Binding-site contacts:
Ligand atom C8 contacts residue ASN253 of chain 1.I at 3.4 Å.
Ligand atom O7 contacts residue ASN253 of chain 1.I at 4.3 Å.
Ligand atom C8 contacts residue ASN437 of chain 1.I at 4.4 Å.
Ligand atom C1 contacts residue ASN437 of chain 1.I at 1.4 Å.
Ligand atom N2 contacts residue ASN437 of chain 1.I at 2.8 Å (h-bond).
Ligand atom C7 contacts residue ASN253 of chain 1.I at 4.0 Å.
Ligand atom C7 contacts residue ASN437 of chain 1.I at 3.2 Å.
Ligand atom O6 contacts residue PRO282 of chain 1.I at 4.0 Å.
Ligand atom O5 contacts residue ASN437 of chain 1.I at 2.4 Å (h-bond).
Ligand atom O7 contacts residue ASN437 of chain 1.I at 3.2 Å (h-bond).
Ligand atom O5 contacts residue PRO282 of chain 1.I at 4.2 Å.
Ligand atom C4 contacts residue ASN437 of chain 1.I at 4.2 Å.
Ligand atom C3 contacts residue ASN437 of chain 1.I at 3.8 Å.
Ligand atom C5 contacts residue ASN437 of chain 1.I at 3.7 Å.
Ligand atom N2 contacts residue ASN253 of chain 1.I at 4.4 Å.
Ligand atom C2 contacts residue ASN437 of chain 1.I at 2.4 Å.
Ligand atom C7 contacts residue GLY254 of chain 1.I at 4.5 Å.
Ligand atom O7 contacts residue GLY254 of chain 1.I at 3.6 Å (h-bond).

Sequence of chain 1.I:
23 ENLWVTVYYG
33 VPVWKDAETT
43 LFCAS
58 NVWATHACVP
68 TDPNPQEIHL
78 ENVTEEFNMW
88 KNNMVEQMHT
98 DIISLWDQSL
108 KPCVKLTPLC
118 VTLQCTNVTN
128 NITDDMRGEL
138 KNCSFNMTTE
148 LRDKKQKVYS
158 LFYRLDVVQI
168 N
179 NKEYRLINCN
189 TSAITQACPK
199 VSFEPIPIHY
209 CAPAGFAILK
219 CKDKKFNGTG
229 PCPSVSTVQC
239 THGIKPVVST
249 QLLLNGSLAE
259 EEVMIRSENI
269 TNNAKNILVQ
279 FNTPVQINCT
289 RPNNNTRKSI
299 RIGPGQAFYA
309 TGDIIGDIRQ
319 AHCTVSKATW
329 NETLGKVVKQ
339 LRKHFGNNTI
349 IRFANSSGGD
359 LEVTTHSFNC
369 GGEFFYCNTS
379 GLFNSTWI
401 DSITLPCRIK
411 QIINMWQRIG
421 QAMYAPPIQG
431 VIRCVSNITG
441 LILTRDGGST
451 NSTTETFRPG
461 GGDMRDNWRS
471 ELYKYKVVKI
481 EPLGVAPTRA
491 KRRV

A small-molecule ligand and the protein it binds are described below.
Small molecule (SMILES): CC(=O)N[C@H]1[C@H](O[C@H]2[C@H](O)[C@@H](NC(C)=O)CO[C@@H]2CO)O[C@H](CO)[C@@H](O)[C@@H]1O